Sequence of chain 1.C:
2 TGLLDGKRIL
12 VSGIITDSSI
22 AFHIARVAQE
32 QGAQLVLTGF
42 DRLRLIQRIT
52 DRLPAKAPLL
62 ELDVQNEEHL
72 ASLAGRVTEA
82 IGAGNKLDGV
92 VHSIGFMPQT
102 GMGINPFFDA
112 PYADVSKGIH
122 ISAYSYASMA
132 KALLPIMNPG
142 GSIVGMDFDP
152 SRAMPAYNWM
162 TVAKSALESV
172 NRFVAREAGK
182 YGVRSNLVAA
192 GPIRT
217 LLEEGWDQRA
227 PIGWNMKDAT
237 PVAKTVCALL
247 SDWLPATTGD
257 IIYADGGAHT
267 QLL

A small-molecule ligand and the protein it binds are described below.
Small molecule (SMILES): Oc1cc(Cl)ccc1Oc1ccc(Cl)cc1Cl

Binding-site contacts:
Ligand atom C4 contacts residue NAD1 of chain 1.L at 3.6 Å.
Ligand atom C5 contacts residue TYR158 of chain 1.C at 4.2 Å (hydrophobic).
Ligand atom C10 contacts residue GLY96 of chain 1.C at 3.4 Å.
Ligand atom C11 contacts residue MET98 of chain 1.C at 4.0 Å (hydrophobic).
Ligand atom C3 contacts residue NAD1 of chain 1.L at 3.5 Å.
Ligand atom C12 contacts residue MET103 of chain 1.C at 3.2 Å (hydrophobic).
Ligand atom C8 contacts residue MET161 of chain 1.C at 3.9 Å (hydrophobic).
Ligand atom C13 contacts residue MET103 of chain 1.C at 3.9 Å (hydrophobic).
Ligand atom C11 contacts residue MET103 of chain 1.C at 4.2 Å (hydrophobic).
Ligand atom O17 contacts residue NAD1 of chain 1.L at 2.6 Å (h-bond).
Ligand atom C6 contacts residue TYR158 of chain 1.C at 3.2 Å (hydrophobic).
Ligand atom CL14 contacts residue PHE149 of chain 1.C at 3.4 Å.
Ligand atom CL15 contacts residue MET98 of chain 1.C at 3.0 Å.
Ligand atom C11 contacts residue MET161 of chain 1.C at 4.2 Å (hydrophobic).
Ligand atom O7 contacts residue NAD1 of chain 1.L at 3.3 Å (h-bond).
Ligand atom CL16 contacts residue NAD1 of chain 1.L at 3.1 Å.
Ligand atom C1 contacts residue PHE149 of chain 1.C at 3.6 Å (hydrophobic).
Ligand atom C5 contacts residue NAD1 of chain 1.L at 3.4 Å.
Ligand atom O17 contacts residue TYR158 of chain 1.C at 2.5 Å (h-bond).
Ligand atom C2 contacts residue PHE149 of chain 1.C at 4.2 Å (hydrophobic).
Ligand atom C10 contacts residue PHE97 of chain 1.C at 4.3 Å (hydrophobic).
Ligand atom C2 contacts residue NAD1 of chain 1.L at 3.6 Å.
Ligand atom C8 contacts residue NAD1 of chain 1.L at 3.9 Å.
Ligand atom C2 contacts residue TYR158 of chain 1.C at 4.0 Å (hydrophobic).
Ligand atom O17 contacts residue LYS165 of chain 1.C at 3.7 Å.
Ligand atom CL16 contacts residue GLY96 of chain 1.C at 4.0 Å.
Ligand atom O17 contacts residue PHE149 of chain 1.C at 3.9 Å.
Ligand atom C6 contacts residue NAD1 of chain 1.L at 3.3 Å.
Ligand atom C13 contacts residue MET161 of chain 1.C at 3.7 Å (hydrophobic).
Ligand atom C11 contacts residue PHE97 of chain 1.C at 4.1 Å (hydrophobic).
Ligand atom C9 contacts residue GLY96 of chain 1.C at 3.9 Å.
Ligand atom C10 contacts residue MET161 of chain 1.C at 4.4 Å (hydrophobic).
Ligand atom C1 contacts residue TYR158 of chain 1.C at 3.3 Å (hydrophobic).
Ligand atom C1 contacts residue NAD1 of chain 1.L at 3.5 Å.
Ligand atom C11 contacts residue GLY96 of chain 1.C at 4.2 Å.
Ligand atom CL14 contacts residue PRO193 of chain 1.C at 3.9 Å.
Ligand atom C9 contacts residue MET161 of chain 1.C at 4.2 Å (hydrophobic).
Ligand atom CL15 contacts residue PHE97 of chain 1.C at 3.6 Å.
Ligand atom CL14 contacts residue NAD1 of chain 1.L at 4.1 Å.
Ligand atom C12 contacts residue MET161 of chain 1.C at 3.8 Å (hydrophobic).